Binding-site contacts:
Ligand atom CAC contacts residue PHE321 of chain 1.D at 3.9 Å (hydrophobic).
Ligand atom CAB contacts residue VAL148 of chain 1.D at 3.7 Å (hydrophobic).
Ligand atom CAI contacts residue ASN343 of chain 1.D at 3.9 Å.
Ligand atom NAN contacts residue ASN343 of chain 1.D at 3.0 Å (h-bond).
Ligand atom CAJ contacts residue PHE320 of chain 1.D at 3.8 Å (hydrophobic).
Ligand atom CAD contacts residue SER234 of chain 1.D at 3.8 Å.
Ligand atom OAK contacts residue ASN324 of chain 1.D at 3.6 Å.
Ligand atom CAD contacts residue ASN324 of chain 1.D at 4.2 Å.
Ligand atom CAG contacts residue TYR339 of chain 1.D at 3.7 Å (hydrophobic).
Ligand atom CAE contacts residue PHE320 of chain 1.D at 4.2 Å (hydrophobic).
Ligand atom OAM contacts residue ASN343 of chain 1.D at 4.0 Å.
Ligand atom CAB contacts residue PHE321 of chain 1.D at 3.9 Å (hydrophobic).
Ligand atom CAO contacts residue ASP144 of chain 1.D at 3.3 Å.
Ligand atom OAK contacts residue SER234 of chain 1.D at 2.9 Å (h-bond).
Ligand atom CAC contacts residue SER234 of chain 1.D at 3.8 Å.
Ligand atom CAH contacts residue ASN343 of chain 1.D at 4.4 Å.
Ligand atom OAL contacts residue PHE321 of chain 1.D at 3.9 Å.
Ligand atom CAH contacts residue TYR339 of chain 1.D at 3.6 Å (hydrophobic).
Ligand atom CAG contacts residue PHE320 of chain 1.D at 4.0 Å (hydrophobic).
Ligand atom NAN contacts residue TYR347 of chain 1.D at 4.1 Å.
Ligand atom CAO contacts residue ASN343 of chain 1.D at 3.8 Å.
Ligand atom CAB contacts residue VAL145 of chain 1.D at 4.3 Å (hydrophobic).
Ligand atom NAN contacts residue ASP144 of chain 1.D at 2.7 Å (salt-bridge).
Ligand atom CAH contacts residue PHE224 of chain 1.D at 3.5 Å (hydrophobic).
Ligand atom CAF contacts residue PHE320 of chain 1.D at 3.9 Å (hydrophobic).
Ligand atom CAI contacts residue ASP144 of chain 1.D at 3.4 Å.
Ligand atom OAL contacts residue SER234 of chain 1.D at 2.9 Å (h-bond).
Ligand atom CAJ contacts residue ASP144 of chain 1.D at 3.8 Å.
Ligand atom OAL contacts residue SER235 of chain 1.D at 4.1 Å.
Ligand atom CAG contacts residue PHE224 of chain 1.D at 3.4 Å (hydrophobic).
Ligand atom OAL contacts residue SER238 of chain 1.D at 3.6 Å (h-bond).
Ligand atom CAH contacts residue PHE320 of chain 1.D at 4.1 Å (hydrophobic).
Ligand atom OAK contacts residue TYR230 of chain 1.D at 4.3 Å.
Ligand atom OAM contacts residue TYR347 of chain 1.D at 3.9 Å.
Ligand atom OAM contacts residue ASP144 of chain 1.D at 2.8 Å (salt-bridge).
Ligand atom CAO contacts residue PHE224 of chain 1.D at 4.4 Å (hydrophobic).
Ligand atom CAJ contacts residue ASN343 of chain 1.D at 3.9 Å.
Ligand atom CAA contacts residue VAL148 of chain 1.D at 3.5 Å (hydrophobic).
Ligand atom OAM contacts residue VAL148 of chain 1.D at 3.9 Å.
Ligand atom CAC contacts residue VAL145 of chain 1.D at 4.3 Å (hydrophobic).

Sequence of chain 1.D:
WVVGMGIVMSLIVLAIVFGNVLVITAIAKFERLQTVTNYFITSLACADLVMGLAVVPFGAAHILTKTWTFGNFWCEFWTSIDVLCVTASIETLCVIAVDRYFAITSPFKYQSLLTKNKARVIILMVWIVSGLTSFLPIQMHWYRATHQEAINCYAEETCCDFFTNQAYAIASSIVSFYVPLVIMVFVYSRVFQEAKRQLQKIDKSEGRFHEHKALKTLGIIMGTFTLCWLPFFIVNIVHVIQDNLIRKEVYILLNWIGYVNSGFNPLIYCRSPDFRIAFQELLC

This protein binds this small molecule.
Small molecule (SMILES): CN[C@@H]1CCc2c(ccc(O)c2O)[C@H]1O